Binding-site contacts:
Ligand atom N9 contacts residue HIS630 of chain 5.A at 4.2 Å.
Ligand atom N9 contacts residue PRO421 of chain 5.A at 4.4 Å.
Ligand atom C2 contacts residue VAL420 of chain 5.A at 4.3 Å (hydrophobic).
Ligand atom C5 contacts residue SER632 of chain 5.A at 4.1 Å.
Ligand atom N6 contacts residue GLY639 of chain 5.A at 3.6 Å (h-bond).
Ligand atom C6 contacts residue PRO631 of chain 5.A at 3.9 Å (hydrophobic).
Ligand atom N7 contacts residue PRO421 of chain 5.A at 4.2 Å.
Ligand atom C2 contacts residue ILE622 of chain 5.A at 4.5 Å (hydrophobic).
Ligand atom N6 contacts residue SER632 of chain 5.A at 3.3 Å (h-bond).
Ligand atom C5 contacts residue PRO421 of chain 5.A at 4.1 Å (hydrophobic).
Ligand atom C8 contacts residue PRO421 of chain 5.A at 4.3 Å (hydrophobic).
Ligand atom C6 contacts residue SER632 of chain 5.A at 3.9 Å.
Ligand atom N3 contacts residue GLY639 of chain 5.A at 4.3 Å.
Ligand atom C2 contacts residue PRO421 of chain 5.A at 4.5 Å (hydrophobic).
Ligand atom C3' contacts residue HIS630 of chain 5.A at 4.4 Å.
Ligand atom C1' contacts residue HIS630 of chain 5.A at 4.0 Å.
Ligand atom N1 contacts residue PRO421 of chain 5.A at 4.3 Å.
Ligand atom C2 contacts residue PRO631 of chain 5.A at 3.3 Å (hydrophobic).
Ligand atom C4 contacts residue PRO631 of chain 5.A at 4.0 Å (hydrophobic).
Ligand atom N1 contacts residue VAL420 of chain 5.A at 3.7 Å.
Ligand atom C6 contacts residue GLY639 of chain 5.A at 3.8 Å.
Ligand atom N6 contacts residue PHE638 of chain 5.A at 3.9 Å.
Ligand atom N6 contacts residue GLY637 of chain 5.A at 3.7 Å.
Ligand atom N7 contacts residue SER632 of chain 5.A at 4.1 Å.
Ligand atom N6 contacts residue VAL420 of chain 5.A at 4.0 Å.
Ligand atom C4 contacts residue PRO421 of chain 5.A at 4.3 Å (hydrophobic).
Ligand atom N1 contacts residue PHE638 of chain 5.A at 4.3 Å.
Ligand atom C2 contacts residue GLY639 of chain 5.A at 3.1 Å.
Ligand atom N7 contacts residue ASN609 of chain 5.A at 3.8 Å.
Ligand atom C6 contacts residue PRO421 of chain 5.A at 4.1 Å (hydrophobic).
Ligand atom C8 contacts residue HIS630 of chain 5.A at 3.3 Å.
Ligand atom C2' contacts residue HIS630 of chain 5.A at 3.2 Å.
Ligand atom C6 contacts residue VAL420 of chain 5.A at 4.0 Å (hydrophobic).
Ligand atom N7 contacts residue HIS630 of chain 5.A at 4.1 Å.
Ligand atom N1 contacts residue GLY639 of chain 5.A at 3.1 Å (h-bond).
Ligand atom N1 contacts residue PRO631 of chain 5.A at 3.5 Å (h-bond).
Ligand atom C5 contacts residue PRO631 of chain 5.A at 4.2 Å (hydrophobic).
Ligand atom N3 contacts residue PRO631 of chain 5.A at 3.6 Å.
Ligand atom C1' contacts residue PRO631 of chain 5.A at 4.3 Å (hydrophobic).

A small-molecule ligand and the protein it binds are described below.
Small molecule (SMILES): Nc1ncnc2c1ncn2[C@H]1C[C@H](O)[C@@H](COP(=O)(O)O)O1

Sequence of chain 5.A:
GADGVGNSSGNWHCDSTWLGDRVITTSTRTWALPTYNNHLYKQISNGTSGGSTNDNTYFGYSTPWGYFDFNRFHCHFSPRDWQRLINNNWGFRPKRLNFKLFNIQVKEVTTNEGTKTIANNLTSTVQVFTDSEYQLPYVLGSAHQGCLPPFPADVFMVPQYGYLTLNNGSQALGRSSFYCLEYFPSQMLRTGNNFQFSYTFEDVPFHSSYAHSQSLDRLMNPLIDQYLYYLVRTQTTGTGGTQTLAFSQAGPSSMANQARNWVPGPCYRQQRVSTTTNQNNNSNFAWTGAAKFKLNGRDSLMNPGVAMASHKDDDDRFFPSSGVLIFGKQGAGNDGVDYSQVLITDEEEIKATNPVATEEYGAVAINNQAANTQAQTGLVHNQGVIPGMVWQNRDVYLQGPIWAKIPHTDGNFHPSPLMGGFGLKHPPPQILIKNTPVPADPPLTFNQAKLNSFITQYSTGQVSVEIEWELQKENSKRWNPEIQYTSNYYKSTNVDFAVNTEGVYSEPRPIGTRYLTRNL